Binding-site contacts:
Ligand atom O13 contacts residue HIS40 of chain 2.G at 3.1 Å (h-bond).
Ligand atom C6 contacts residue MN1 of chain 2.FA at 3.7 Å.
Ligand atom P9 contacts residue ARG114 of chain 2.L at 3.8 Å.
Ligand atom C5 contacts residue MN1 of chain 2.FA at 3.2 Å.
Ligand atom O10 contacts residue LYS170 of chain 2.G at 2.7 Å (salt-bridge).
Ligand atom O11 contacts residue ARG92 of chain 2.L at 2.9 Å (salt-bridge).
Ligand atom N4 contacts residue HIS66 of chain 2.B at 3.0 Å (h-bond).
Ligand atom C8 contacts residue GLU166 of chain 2.G at 3.7 Å.
Ligand atom N4 contacts residue GLU70 of chain 2.B at 3.0 Å (salt-bridge).
Ligand atom O12 contacts residue ARG114 of chain 2.L at 2.7 Å (salt-bridge).
Ligand atom C6 contacts residue GLU14 of chain 2.B at 3.5 Å.
Ligand atom N1 contacts residue HIS162 of chain 2.G at 3.3 Å (h-bond).
Ligand atom C5 contacts residue GLU166 of chain 2.G at 3.7 Å.
Ligand atom O13 contacts residue MN1 of chain 2.FA at 2.2 Å.
Ligand atom N4 contacts residue MN1 of chain 2.Q at 2.3 Å.
Ligand atom C5 contacts residue HIS162 of chain 2.G at 3.4 Å.
Ligand atom O13 contacts residue GLU166 of chain 2.G at 3.0 Å (salt-bridge).
Ligand atom O10 contacts residue ARG92 of chain 2.L at 3.0 Å (salt-bridge).
Ligand atom C7 contacts residue MN1 of chain 2.FA at 3.3 Å.
Ligand atom N2 contacts residue HIS67 of chain 2.B at 3.8 Å.
Ligand atom N2 contacts residue MN1 of chain 2.FA at 3.4 Å.
Ligand atom O12 contacts residue LYS193 of chain 2.L at 2.8 Å (salt-bridge).
Ligand atom C5 contacts residue MN1 of chain 2.Q at 3.3 Å.
Ligand atom O13 contacts residue GLU14 of chain 2.B at 2.8 Å (salt-bridge).
Ligand atom C3 contacts residue MN1 of chain 2.Q at 3.2 Å.
Ligand atom C5 contacts residue HIS66 of chain 2.B at 3.2 Å.
Ligand atom N1 contacts residue GLU166 of chain 2.G at 3.1 Å (salt-bridge).
Ligand atom O10 contacts residue ARG114 of chain 2.L at 3.1 Å (salt-bridge).
Ligand atom N1 contacts residue HIS67 of chain 2.B at 3.1 Å (h-bond).
Ligand atom C7 contacts residue GLU166 of chain 2.G at 3.1 Å.
Ligand atom O11 contacts residue SER191 of chain 2.L at 2.6 Å (h-bond).
Ligand atom O13 contacts residue HIS67 of chain 2.B at 3.2 Å (h-bond).
Ligand atom P9 contacts residue SER191 of chain 2.L at 3.6 Å.
Ligand atom C8 contacts residue GLU14 of chain 2.B at 3.6 Å.
Ligand atom N1 contacts residue MN1 of chain 2.FA at 2.3 Å.
Ligand atom P9 contacts residue ARG92 of chain 2.L at 3.7 Å.
Ligand atom C7 contacts residue GLU14 of chain 2.B at 3.5 Å.
Ligand atom N4 contacts residue HIS163 of chain 2.G at 3.4 Å (h-bond).
Ligand atom C5 contacts residue HIS163 of chain 2.G at 3.8 Å.
Ligand atom C3 contacts residue GLU70 of chain 2.B at 3.2 Å.

Sequence of chain 2.B:
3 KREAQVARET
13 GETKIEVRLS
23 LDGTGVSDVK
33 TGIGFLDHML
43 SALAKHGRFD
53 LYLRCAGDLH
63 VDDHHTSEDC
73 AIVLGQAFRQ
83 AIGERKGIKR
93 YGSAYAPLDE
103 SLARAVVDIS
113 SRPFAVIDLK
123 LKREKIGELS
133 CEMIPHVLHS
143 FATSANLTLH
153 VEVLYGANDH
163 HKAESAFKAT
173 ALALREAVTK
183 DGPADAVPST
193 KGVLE

Sequence of chain 2.L:
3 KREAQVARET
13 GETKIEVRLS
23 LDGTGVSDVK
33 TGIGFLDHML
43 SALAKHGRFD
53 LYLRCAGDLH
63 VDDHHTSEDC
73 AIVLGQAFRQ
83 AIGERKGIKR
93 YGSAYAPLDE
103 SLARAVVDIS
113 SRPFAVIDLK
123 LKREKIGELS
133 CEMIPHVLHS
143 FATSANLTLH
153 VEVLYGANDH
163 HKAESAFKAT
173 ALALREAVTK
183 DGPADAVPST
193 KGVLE

This protein binds this small molecule.
Small molecule (SMILES): O=P(O)(O)C[C@H](O)Cn1cncn1

Sequence of chain 2.G:
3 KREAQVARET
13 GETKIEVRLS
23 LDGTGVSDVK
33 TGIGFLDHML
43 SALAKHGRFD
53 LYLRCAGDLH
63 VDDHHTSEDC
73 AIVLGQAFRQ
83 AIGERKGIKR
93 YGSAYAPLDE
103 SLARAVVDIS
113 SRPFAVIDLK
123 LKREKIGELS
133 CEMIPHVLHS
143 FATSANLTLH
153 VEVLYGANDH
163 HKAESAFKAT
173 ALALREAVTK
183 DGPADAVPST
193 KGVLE